Binding-site contacts:
Ligand atom O18 contacts residue VAL61 of chain 1.D at 3.9 Å.
Ligand atom O01 contacts residue TRP64 of chain 1.D at 3.3 Å (h-bond).
Ligand atom C04 contacts residue PHE86 of chain 1.D at 4.1 Å (hydrophobic).
Ligand atom C07 contacts residue TRP84 of chain 1.D at 3.5 Å (hydrophobic).
Ligand atom C02 contacts residue TRP70 of chain 1.D at 4.4 Å (hydrophobic).
Ligand atom O01 contacts residue HIS62 of chain 1.D at 3.5 Å (h-bond).
Ligand atom N03 contacts residue HIS62 of chain 1.D at 2.9 Å (h-bond).
Ligand atom C04 contacts residue TRP70 of chain 1.D at 3.5 Å (hydrophobic).
Ligand atom C04 contacts residue HIS62 of chain 1.D at 3.8 Å.
Ligand atom C06 contacts residue TRP84 of chain 1.D at 3.8 Å (hydrophobic).
Ligand atom C02 contacts residue TRP64 of chain 1.D at 3.4 Å (hydrophobic).
Ligand atom O05 contacts residue SER63 of chain 1.D at 3.4 Å.
Ligand atom C06 contacts residue TRP70 of chain 1.D at 3.6 Å (hydrophobic).
Ligand atom N03 contacts residue TRP70 of chain 1.D at 4.0 Å.
Ligand atom O18 contacts residue TRP70 of chain 1.D at 3.6 Å.
Ligand atom C08 contacts residue TRP64 of chain 1.D at 3.7 Å (hydrophobic).
Ligand atom O05 contacts residue TRP70 of chain 1.D at 3.4 Å.
Ligand atom O16 contacts residue TRP84 of chain 1.D at 3.7 Å.
Ligand atom O05 contacts residue HIS62 of chain 1.D at 3.9 Å.
Ligand atom O18 contacts residue HIS62 of chain 1.D at 3.8 Å.
Ligand atom C04 contacts residue SER63 of chain 1.D at 4.1 Å.
Ligand atom N03 contacts residue TRP64 of chain 1.D at 3.2 Å.
Ligand atom O16 contacts residue TRP64 of chain 1.D at 4.4 Å.
Ligand atom O05 contacts residue PHE86 of chain 1.D at 3.3 Å.
Ligand atom C02 contacts residue HIS62 of chain 1.D at 3.6 Å.
Ligand atom C08 contacts residue TRP84 of chain 1.D at 4.4 Å (hydrophobic).
Ligand atom O05 contacts residue TRP64 of chain 1.D at 2.9 Å (h-bond).
Ligand atom C07 contacts residue TRP70 of chain 1.D at 3.6 Å (hydrophobic).
Ligand atom C06 contacts residue TRP64 of chain 1.D at 4.1 Å (hydrophobic).
Ligand atom C04 contacts residue TRP64 of chain 1.D at 3.5 Å (hydrophobic).
Ligand atom C3 contacts residue TRP70 of chain 1.D at 4.2 Å (hydrophobic).
Ligand atom C06 contacts residue PHE86 of chain 1.D at 4.2 Å (hydrophobic).
Ligand atom N03 contacts residue VAL61 of chain 1.D at 4.5 Å.
Ligand atom N03 contacts residue SER63 of chain 1.D at 4.0 Å.

Sequence of chain 1.D:
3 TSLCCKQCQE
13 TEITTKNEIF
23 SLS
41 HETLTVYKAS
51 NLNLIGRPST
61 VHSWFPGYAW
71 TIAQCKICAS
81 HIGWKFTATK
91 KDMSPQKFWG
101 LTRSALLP

The protein below binds the small molecule below.
Small molecule (SMILES): O=C1CC[C@H](N2C(=O)c3ccccc3C2=O)C(=O)N1